Sequence of chain 1.A:
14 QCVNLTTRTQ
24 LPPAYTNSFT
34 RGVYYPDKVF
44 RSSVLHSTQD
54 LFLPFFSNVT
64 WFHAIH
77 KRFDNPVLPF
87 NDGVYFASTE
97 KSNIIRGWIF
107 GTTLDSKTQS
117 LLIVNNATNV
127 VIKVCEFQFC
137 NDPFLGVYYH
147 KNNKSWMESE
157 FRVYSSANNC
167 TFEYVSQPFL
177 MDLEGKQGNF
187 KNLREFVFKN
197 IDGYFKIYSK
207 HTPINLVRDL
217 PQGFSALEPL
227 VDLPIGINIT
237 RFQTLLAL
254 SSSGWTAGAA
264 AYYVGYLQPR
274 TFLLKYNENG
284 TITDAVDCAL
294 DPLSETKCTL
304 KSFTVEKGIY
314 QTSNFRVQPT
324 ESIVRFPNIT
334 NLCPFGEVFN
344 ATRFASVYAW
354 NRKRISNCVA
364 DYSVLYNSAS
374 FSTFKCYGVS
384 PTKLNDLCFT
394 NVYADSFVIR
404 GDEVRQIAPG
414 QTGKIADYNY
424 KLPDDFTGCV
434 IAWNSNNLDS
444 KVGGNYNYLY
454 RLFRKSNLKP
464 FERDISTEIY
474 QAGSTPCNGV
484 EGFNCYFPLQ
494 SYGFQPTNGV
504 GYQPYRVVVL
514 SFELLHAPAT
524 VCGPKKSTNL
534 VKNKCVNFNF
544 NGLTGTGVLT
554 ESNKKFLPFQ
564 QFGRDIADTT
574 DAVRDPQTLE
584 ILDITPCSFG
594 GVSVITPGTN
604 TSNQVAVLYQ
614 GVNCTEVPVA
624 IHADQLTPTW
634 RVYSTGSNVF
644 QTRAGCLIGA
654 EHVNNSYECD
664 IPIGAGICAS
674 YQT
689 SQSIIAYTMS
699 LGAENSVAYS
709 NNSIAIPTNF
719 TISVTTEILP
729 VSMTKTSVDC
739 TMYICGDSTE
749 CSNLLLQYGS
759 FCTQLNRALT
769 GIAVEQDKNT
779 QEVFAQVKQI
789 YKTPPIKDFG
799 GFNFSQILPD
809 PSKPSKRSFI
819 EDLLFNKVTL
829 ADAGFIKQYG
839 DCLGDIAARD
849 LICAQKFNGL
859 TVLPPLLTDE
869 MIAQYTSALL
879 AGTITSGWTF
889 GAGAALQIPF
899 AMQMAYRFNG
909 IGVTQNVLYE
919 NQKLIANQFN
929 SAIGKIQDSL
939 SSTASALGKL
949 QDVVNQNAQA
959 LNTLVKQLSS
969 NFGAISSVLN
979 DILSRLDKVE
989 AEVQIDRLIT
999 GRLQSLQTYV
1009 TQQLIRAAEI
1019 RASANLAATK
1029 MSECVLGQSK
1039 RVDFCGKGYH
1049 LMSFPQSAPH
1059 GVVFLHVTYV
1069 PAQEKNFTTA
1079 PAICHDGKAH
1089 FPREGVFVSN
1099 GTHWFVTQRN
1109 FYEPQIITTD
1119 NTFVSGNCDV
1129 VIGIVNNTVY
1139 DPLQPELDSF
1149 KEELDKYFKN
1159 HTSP

Binding-site contacts:
Ligand atom C3 contacts residue GLN580 of chain 1.A at 4.4 Å.
Ligand atom C8 contacts residue PRO330 of chain 1.A at 4.4 Å (hydrophobic).
Ligand atom C5 contacts residue ASN331 of chain 1.A at 3.8 Å.
Ligand atom C7 contacts residue PRO579 of chain 1.A at 4.5 Å (hydrophobic).
Ligand atom O5 contacts residue ASN331 of chain 1.A at 2.5 Å (h-bond).
Ligand atom C7 contacts residue ASN331 of chain 1.A at 4.0 Å.
Ligand atom N2 contacts residue ASN331 of chain 1.A at 2.9 Å (h-bond).
Ligand atom C4 contacts residue ASN331 of chain 1.A at 4.4 Å.
Ligand atom N2 contacts residue PRO579 of chain 1.A at 4.1 Å.
Ligand atom C1 contacts residue GLN580 of chain 1.A at 3.9 Å.
Ligand atom C2 contacts residue GLN580 of chain 1.A at 4.4 Å.
Ligand atom C2 contacts residue ASN331 of chain 1.A at 2.5 Å.
Ligand atom C8 contacts residue PRO579 of chain 1.A at 3.8 Å (hydrophobic).
Ligand atom N2 contacts residue GLN580 of chain 1.A at 4.3 Å.
Ligand atom C3 contacts residue ASN331 of chain 1.A at 3.9 Å.
Ligand atom C1 contacts residue ASN331 of chain 1.A at 1.6 Å.

A small-molecule ligand and the protein it binds are described below.
Small molecule (SMILES): CC(=O)N[C@@H]1[C@@H](O)[C@H](O)[C@@H](CO)O[C@H]1O